This protein binds this small molecule.
Small molecule (SMILES): CC(=O)N[C@@H]1[C@@H](O)[C@H](O)[C@@H](CO)O[C@H]1O

Binding-site contacts:
Ligand atom C8 contacts residue PHE361 of chain 1.B at 3.8 Å (hydrophobic).
Ligand atom C7 contacts residue ASN362 of chain 1.B at 3.6 Å.
Ligand atom C1 contacts residue ASN362 of chain 1.B at 1.5 Å.
Ligand atom O7 contacts residue ASN362 of chain 1.B at 3.9 Å.
Ligand atom N2 contacts residue ASN362 of chain 1.B at 2.9 Å (h-bond).
Ligand atom C7 contacts residue GLY358 of chain 1.B at 4.2 Å.
Ligand atom C5 contacts residue ASN362 of chain 1.B at 3.7 Å.
Ligand atom C3 contacts residue ASN362 of chain 1.B at 3.8 Å.
Ligand atom C4 contacts residue ASN362 of chain 1.B at 4.3 Å.
Ligand atom C8 contacts residue GLY358 of chain 1.B at 4.3 Å.
Ligand atom O5 contacts residue ASN362 of chain 1.B at 2.4 Å (h-bond).
Ligand atom O3 contacts residue VAL386 of chain 1.B at 4.5 Å.
Ligand atom C2 contacts residue ASN362 of chain 1.B at 2.5 Å.
Ligand atom C8 contacts residue PHE357 of chain 1.B at 3.9 Å (hydrophobic).
Ligand atom O7 contacts residue GLY358 of chain 1.B at 3.8 Å.

Sequence of chain 1.B:
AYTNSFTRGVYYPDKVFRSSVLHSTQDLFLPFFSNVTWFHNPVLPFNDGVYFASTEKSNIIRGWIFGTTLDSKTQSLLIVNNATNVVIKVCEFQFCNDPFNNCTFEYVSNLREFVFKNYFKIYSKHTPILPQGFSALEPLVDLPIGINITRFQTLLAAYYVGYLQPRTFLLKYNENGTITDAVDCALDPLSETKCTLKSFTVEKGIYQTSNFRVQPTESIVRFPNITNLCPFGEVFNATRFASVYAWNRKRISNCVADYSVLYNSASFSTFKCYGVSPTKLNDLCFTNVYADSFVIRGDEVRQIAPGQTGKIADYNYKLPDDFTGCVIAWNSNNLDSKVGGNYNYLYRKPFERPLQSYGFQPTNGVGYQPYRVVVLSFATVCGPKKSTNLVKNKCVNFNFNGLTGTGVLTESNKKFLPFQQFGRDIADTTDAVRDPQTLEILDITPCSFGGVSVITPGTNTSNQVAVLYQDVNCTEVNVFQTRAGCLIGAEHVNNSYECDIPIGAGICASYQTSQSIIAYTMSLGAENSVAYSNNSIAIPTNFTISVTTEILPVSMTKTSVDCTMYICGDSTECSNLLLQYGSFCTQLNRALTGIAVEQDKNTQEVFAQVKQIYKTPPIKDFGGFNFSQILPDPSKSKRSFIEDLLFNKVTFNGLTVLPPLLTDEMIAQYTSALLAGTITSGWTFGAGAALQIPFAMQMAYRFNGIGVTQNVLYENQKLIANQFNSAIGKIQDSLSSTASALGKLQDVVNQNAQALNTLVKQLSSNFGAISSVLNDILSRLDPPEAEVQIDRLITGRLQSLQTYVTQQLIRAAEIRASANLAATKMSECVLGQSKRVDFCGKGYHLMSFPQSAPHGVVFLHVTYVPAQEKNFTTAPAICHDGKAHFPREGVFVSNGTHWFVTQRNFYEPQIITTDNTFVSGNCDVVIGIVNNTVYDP